Sequence of chain 1.E:
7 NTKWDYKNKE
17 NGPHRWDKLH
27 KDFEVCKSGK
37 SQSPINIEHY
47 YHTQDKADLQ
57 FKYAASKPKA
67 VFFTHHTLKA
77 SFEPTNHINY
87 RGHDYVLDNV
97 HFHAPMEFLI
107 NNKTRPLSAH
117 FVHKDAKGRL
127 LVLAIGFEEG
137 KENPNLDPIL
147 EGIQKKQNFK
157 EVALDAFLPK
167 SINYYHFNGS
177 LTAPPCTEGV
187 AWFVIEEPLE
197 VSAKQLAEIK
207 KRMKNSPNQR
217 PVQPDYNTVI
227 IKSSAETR

The small molecule below binds the protein below.
Small molecule (SMILES): Nc1nnc(S(N)(=O)=O)s1

Binding-site contacts:
Ligand atom S2 contacts residue HIS97 of chain 1.E at 3.7 Å.
Ligand atom O2 contacts residue LEU177 of chain 1.E at 2.9 Å.
Ligand atom S2 contacts residue LEU177 of chain 1.E at 4.1 Å.
Ligand atom S1 contacts residue HIS116 of chain 1.E at 4.1 Å.
Ligand atom N1 contacts residue GLU103 of chain 1.E at 4.2 Å.
Ligand atom C1 contacts residue HIS97 of chain 1.E at 4.0 Å.
Ligand atom O2 contacts residue THR178 of chain 1.E at 2.3 Å (h-bond).
Ligand atom S2 contacts residue VAL118 of chain 1.E at 3.7 Å.
Ligand atom N4 contacts residue ASN95 of chain 1.E at 4.4 Å.
Ligand atom N2 contacts residue ALA179 of chain 1.E at 4.3 Å.
Ligand atom O1 contacts residue VAL128 of chain 1.E at 4.4 Å.
Ligand atom O2 contacts residue ZN1 of chain 1.U at 4.3 Å.
Ligand atom S1 contacts residue ZN1 of chain 1.U at 3.2 Å.
Ligand atom S1 contacts residue HIS97 of chain 1.E at 4.1 Å.
Ligand atom O1 contacts residue THR178 of chain 1.E at 4.0 Å.
Ligand atom O1 contacts residue ZN1 of chain 1.U at 3.1 Å.
Ligand atom O1 contacts residue TRP188 of chain 1.E at 3.6 Å.
Ligand atom O2 contacts residue ALA179 of chain 1.E at 3.5 Å (h-bond).
Ligand atom N3 contacts residue LEU177 of chain 1.E at 4.3 Å.
Ligand atom O1 contacts residue HIS97 of chain 1.E at 3.8 Å.
Ligand atom O1 contacts residue LEU177 of chain 1.E at 4.3 Å.
Ligand atom N1 contacts residue ALA179 of chain 1.E at 4.4 Å.
Ligand atom S1 contacts residue THR178 of chain 1.E at 3.4 Å (h-bond).
Ligand atom O1 contacts residue HIS116 of chain 1.E at 3.3 Å (h-bond).
Ligand atom N1 contacts residue THR178 of chain 1.E at 2.6 Å (h-bond).
Ligand atom N2 contacts residue LEU177 of chain 1.E at 4.1 Å.
Ligand atom N1 contacts residue HIS116 of chain 1.E at 3.5 Å (h-bond).
Ligand atom S1 contacts residue LEU177 of chain 1.E at 4.0 Å.
Ligand atom N1 contacts residue HIS99 of chain 1.E at 3.4 Å (h-bond).
Ligand atom N4 contacts residue LYS75 of chain 1.E at 4.4 Å.
Ligand atom C1 contacts residue LEU177 of chain 1.E at 3.7 Å (hydrophobic).
Ligand atom N1 contacts residue HIS97 of chain 1.E at 3.6 Å (h-bond).
Ligand atom N1 contacts residue ZN1 of chain 1.U at 2.1 Å.
Ligand atom C1 contacts residue ZN1 of chain 1.U at 3.9 Å.